The protein below binds the small molecule below.
Small molecule (SMILES): CCCCC[C@H](CC(=O)NO)C(=O)N[C@H](C(=O)N1CCC[C@H]1CO)C(C)C

Binding-site contacts:
Ligand atom N14 contacts residue GLY129 of chain 1.A at 3.2 Å (h-bond).
Ligand atom C5 contacts residue LEU131 of chain 1.A at 3.4 Å (hydrophobic).
Ligand atom C18 contacts residue ALA68 of chain 1.A at 3.7 Å (hydrophobic).
Ligand atom C25 contacts residue TYR166 of chain 1.A at 3.1 Å (hydrophobic).
Ligand atom C3 contacts residue HIS173 of chain 1.A at 3.8 Å.
Ligand atom O2 contacts residue HIS177 of chain 1.A at 2.9 Å (h-bond).
Ligand atom O4 contacts residue LEU131 of chain 1.A at 3.1 Å.
Ligand atom O13 contacts residue VAL70 of chain 1.A at 3.0 Å (h-bond).
Ligand atom O2 contacts residue HIS173 of chain 1.A at 3.4 Å (h-bond).
Ligand atom O13 contacts residue GLY69 of chain 1.A at 3.2 Å.
Ligand atom C5 contacts residue GLY71 of chain 1.A at 3.3 Å.
Ligand atom N1 contacts residue GLY71 of chain 1.A at 3.2 Å (h-bond).
Ligand atom N1 contacts residue CO1 of chain 1.B at 2.8 Å.
Ligand atom C18 contacts residue ARG67 of chain 1.A at 3.5 Å.
Ligand atom O20 contacts residue GLU128 of chain 1.A at 3.6 Å.
Ligand atom C10 contacts residue HIS173 of chain 1.A at 3.7 Å.
Ligand atom C7 contacts residue GLU174 of chain 1.A at 3.7 Å.
Ligand atom C3 contacts residue GLN76 of chain 1.A at 3.6 Å.
Ligand atom C9 contacts residue HIS173 of chain 1.A at 3.6 Å.
Ligand atom C11 contacts residue ILE169 of chain 1.A at 3.8 Å (hydrophobic).
Ligand atom N1 contacts residue GLU174 of chain 1.A at 2.7 Å (salt-bridge).
Ligand atom C6 contacts residue GLY129 of chain 1.A at 3.7 Å.
Ligand atom O27 contacts residue LEU124 of chain 1.A at 3.6 Å.
Ligand atom O2 contacts residue CO1 of chain 1.B at 2.3 Å.
Ligand atom O27 contacts residue GLY127 of chain 1.A at 2.8 Å (h-bond).
Ligand atom C11 contacts residue LEU124 of chain 1.A at 3.5 Å (hydrophobic).
Ligand atom O2 contacts residue GLN76 of chain 1.A at 2.7 Å (h-bond).
Ligand atom N1 contacts residue HIS173 of chain 1.A at 3.5 Å (h-bond).
Ligand atom C3 contacts residue CO1 of chain 1.B at 2.9 Å.
Ligand atom N1 contacts residue GLN76 of chain 1.A at 3.5 Å (h-bond).
Ligand atom C25 contacts residue LEU204 of chain 1.A at 3.7 Å (hydrophobic).
Ligand atom C24 contacts residue TYR166 of chain 1.A at 3.2 Å (hydrophobic).
Ligand atom C3 contacts residue GLY71 of chain 1.A at 3.5 Å.
Ligand atom C3 contacts residue LEU131 of chain 1.A at 3.5 Å (hydrophobic).
Ligand atom O4 contacts residue CO1 of chain 1.B at 2.5 Å.
Ligand atom O2 contacts residue GLU174 of chain 1.A at 3.0 Å (salt-bridge).
Ligand atom O4 contacts residue GLN76 of chain 1.A at 3.0 Å (h-bond).
Ligand atom O20 contacts residue GLY129 of chain 1.A at 2.7 Å (h-bond).
Ligand atom O4 contacts residue CYS130 of chain 1.A at 3.5 Å.
Ligand atom C10 contacts residue GLU128 of chain 1.A at 3.6 Å.

Sequence of chain 1.A:
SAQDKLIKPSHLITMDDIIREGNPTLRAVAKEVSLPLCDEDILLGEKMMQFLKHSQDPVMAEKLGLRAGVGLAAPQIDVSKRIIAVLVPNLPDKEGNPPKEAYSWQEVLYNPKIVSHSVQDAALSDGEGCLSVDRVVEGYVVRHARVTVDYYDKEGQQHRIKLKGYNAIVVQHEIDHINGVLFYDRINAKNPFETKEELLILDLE